Binding-site contacts:
Ligand atom OH contacts residue GLY17 of chain 1.B at 3.0 Å (h-bond).
Ligand atom CE2 contacts residue PHE16 of chain 1.B at 3.8 Å (hydrophobic).
Ligand atom OXT contacts residue PHE1 of chain 1.H at 3.4 Å.
Ligand atom CD1 contacts residue PRO18 of chain 1.B at 3.6 Å (hydrophobic).
Ligand atom CD1 contacts residue GLY17 of chain 1.B at 3.9 Å.
Ligand atom N contacts residue ASN42 of chain 1.B at 3.5 Å (h-bond).
Ligand atom CD2 contacts residue CYS4 of chain 1.B at 3.7 Å (hydrophobic).
Ligand atom O contacts residue PHE1 of chain 1.H at 3.3 Å (h-bond).
Ligand atom N contacts residue GLU41 of chain 1.B at 4.1 Å.
Ligand atom CE2 contacts residue GLU41 of chain 1.B at 3.8 Å.
Ligand atom CG contacts residue PHE1 of chain 1.H at 4.0 Å (hydrophobic).
Ligand atom OH contacts residue CYS15 of chain 1.B at 3.1 Å.
Ligand atom OH contacts residue PRO18 of chain 1.B at 4.0 Å.
Ligand atom CD2 contacts residue CYS48 of chain 1.B at 3.9 Å (hydrophobic).
Ligand atom CZ contacts residue GLY17 of chain 1.B at 3.2 Å.
Ligand atom C contacts residue PHE1 of chain 1.H at 3.1 Å (hydrophobic).
Ligand atom N contacts residue PHE1 of chain 1.H at 1.3 Å.
Ligand atom CZ contacts residue CYS38 of chain 1.B at 3.5 Å (hydrophobic).
Ligand atom CD2 contacts residue GLY17 of chain 1.B at 3.7 Å.
Ligand atom CE2 contacts residue GLY17 of chain 1.B at 3.3 Å.
Ligand atom CZ contacts residue CYS15 of chain 1.B at 3.9 Å (hydrophobic).
Ligand atom CE1 contacts residue GLU41 of chain 1.B at 3.4 Å.
Ligand atom CE2 contacts residue CYS4 of chain 1.B at 3.8 Å (hydrophobic).
Ligand atom CD1 contacts residue ASN42 of chain 1.B at 3.6 Å.
Ligand atom CZ contacts residue GLU41 of chain 1.B at 3.3 Å.
Ligand atom CA contacts residue PHE1 of chain 1.H at 2.4 Å (hydrophobic).
Ligand atom OH contacts residue GLU41 of chain 1.B at 3.2 Å.
Ligand atom CD1 contacts residue GLU41 of chain 1.B at 4.0 Å.
Ligand atom O contacts residue CYS48 of chain 1.B at 3.7 Å.
Ligand atom CZ contacts residue PRO18 of chain 1.B at 3.6 Å (hydrophobic).
Ligand atom CD2 contacts residue PHE16 of chain 1.B at 3.8 Å (hydrophobic).
Ligand atom CE1 contacts residue GLY17 of chain 1.B at 3.4 Å.
Ligand atom CE1 contacts residue CYS38 of chain 1.B at 3.5 Å (hydrophobic).
Ligand atom CE2 contacts residue CYS48 of chain 1.B at 4.1 Å (hydrophobic).
Ligand atom CG contacts residue GLY17 of chain 1.B at 4.0 Å.
Ligand atom CB contacts residue PHE1 of chain 1.H at 3.7 Å (hydrophobic).
Ligand atom CE1 contacts residue PRO18 of chain 1.B at 3.2 Å (hydrophobic).
Ligand atom CE2 contacts residue CYS15 of chain 1.B at 3.8 Å (hydrophobic).
Ligand atom OH contacts residue CYS38 of chain 1.B at 2.6 Å (h-bond).
Ligand atom CD2 contacts residue GLU41 of chain 1.B at 4.2 Å.

This protein binds this small molecule.
Small molecule (SMILES): N[C@@H](Cc1ccc(O)cc1)C(=O)O

Sequence of chain 1.B:
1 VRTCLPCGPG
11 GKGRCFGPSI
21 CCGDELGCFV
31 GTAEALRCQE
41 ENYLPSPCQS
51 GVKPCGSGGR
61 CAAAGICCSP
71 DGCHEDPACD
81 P